This protein binds this small molecule.
Small molecule (SMILES): CC(=O)N[C@H]1[C@H](O[C@H]2[C@H](O)[C@@H](NC(C)=O)CO[C@@H]2CO)O[C@H](CO)[C@@H](O[C@@H]2O[C@H](CO)[C@@H](O)[C@H](O)[C@@H]2O)[C@@H]1O

Binding-site contacts:
Ligand atom N2 contacts residue ASN2013 of chain 1.A at 2.9 Å (h-bond).
Ligand atom O7 contacts residue PRO215 of chain 1.B at 4.0 Å.
Ligand atom C7 contacts residue ASN2013 of chain 1.A at 3.7 Å.
Ligand atom C2 contacts residue ARG213 of chain 1.B at 4.1 Å.
Ligand atom C7 contacts residue ARG213 of chain 1.B at 3.9 Å.
Ligand atom O7 contacts residue GLN2016 of chain 1.A at 3.4 Å (h-bond).
Ligand atom C6 contacts residue PHE214 of chain 1.B at 4.0 Å (hydrophobic).
Ligand atom C6 contacts residue ARG213 of chain 1.B at 3.4 Å.
Ligand atom N2 contacts residue GLN2016 of chain 1.A at 4.0 Å.
Ligand atom N2 contacts residue PHE2060 of chain 1.A at 3.8 Å.
Ligand atom C5 contacts residue ASN2013 of chain 1.A at 3.7 Å.
Ligand atom C1 contacts residue ASN2013 of chain 1.A at 1.4 Å.
Ligand atom C1 contacts residue PHE214 of chain 1.B at 3.7 Å (hydrophobic).
Ligand atom C8 contacts residue GLU2054 of chain 1.A at 3.3 Å.
Ligand atom O3 contacts residue ARG213 of chain 1.B at 3.2 Å (salt-bridge).
Ligand atom C1 contacts residue GLY2020 of chain 1.A at 3.8 Å.
Ligand atom O6 contacts residue ARG213 of chain 1.B at 3.5 Å (salt-bridge).
Ligand atom C5 contacts residue GLY2020 of chain 1.A at 3.9 Å.
Ligand atom C7 contacts residue ASN212 of chain 1.B at 3.6 Å.
Ligand atom O6 contacts residue ARG213 of chain 1.B at 4.0 Å.
Ligand atom C8 contacts residue ASN212 of chain 1.B at 3.3 Å.
Ligand atom C7 contacts residue GLN2016 of chain 1.A at 3.8 Å.
Ligand atom O7 contacts residue GLU2054 of chain 1.A at 3.1 Å (salt-bridge).
Ligand atom C3 contacts residue PHE214 of chain 1.B at 3.9 Å (hydrophobic).
Ligand atom O6 contacts residue GLY2019 of chain 1.A at 3.1 Å (h-bond).
Ligand atom C6 contacts residue GLY2020 of chain 1.A at 3.6 Å.
Ligand atom O5 contacts residue ARG213 of chain 1.B at 3.4 Å (salt-bridge).
Ligand atom O3 contacts residue ASN212 of chain 1.B at 3.5 Å (h-bond).
Ligand atom C2 contacts residue ASN2013 of chain 1.A at 2.4 Å.
Ligand atom O5 contacts residue ASN2013 of chain 1.A at 2.4 Å (h-bond).
Ligand atom N2 contacts residue ASN212 of chain 1.B at 3.5 Å (h-bond).
Ligand atom C3 contacts residue ASN2013 of chain 1.A at 3.8 Å.
Ligand atom O6 contacts residue GLY2020 of chain 1.A at 3.2 Å (h-bond).
Ligand atom C5 contacts residue ARG213 of chain 1.B at 3.9 Å.
Ligand atom C7 contacts residue GLU2054 of chain 1.A at 3.3 Å.
Ligand atom O7 contacts residue ARG213 of chain 1.B at 2.9 Å (salt-bridge).
Ligand atom C8 contacts residue PRO215 of chain 1.B at 3.7 Å (hydrophobic).
Ligand atom O5 contacts residue GLY2020 of chain 1.A at 2.9 Å (h-bond).
Ligand atom C2 contacts residue PHE214 of chain 1.B at 3.9 Å (hydrophobic).
Ligand atom C8 contacts residue THR2057 of chain 1.A at 3.3 Å.

Sequence of chain 1.B:
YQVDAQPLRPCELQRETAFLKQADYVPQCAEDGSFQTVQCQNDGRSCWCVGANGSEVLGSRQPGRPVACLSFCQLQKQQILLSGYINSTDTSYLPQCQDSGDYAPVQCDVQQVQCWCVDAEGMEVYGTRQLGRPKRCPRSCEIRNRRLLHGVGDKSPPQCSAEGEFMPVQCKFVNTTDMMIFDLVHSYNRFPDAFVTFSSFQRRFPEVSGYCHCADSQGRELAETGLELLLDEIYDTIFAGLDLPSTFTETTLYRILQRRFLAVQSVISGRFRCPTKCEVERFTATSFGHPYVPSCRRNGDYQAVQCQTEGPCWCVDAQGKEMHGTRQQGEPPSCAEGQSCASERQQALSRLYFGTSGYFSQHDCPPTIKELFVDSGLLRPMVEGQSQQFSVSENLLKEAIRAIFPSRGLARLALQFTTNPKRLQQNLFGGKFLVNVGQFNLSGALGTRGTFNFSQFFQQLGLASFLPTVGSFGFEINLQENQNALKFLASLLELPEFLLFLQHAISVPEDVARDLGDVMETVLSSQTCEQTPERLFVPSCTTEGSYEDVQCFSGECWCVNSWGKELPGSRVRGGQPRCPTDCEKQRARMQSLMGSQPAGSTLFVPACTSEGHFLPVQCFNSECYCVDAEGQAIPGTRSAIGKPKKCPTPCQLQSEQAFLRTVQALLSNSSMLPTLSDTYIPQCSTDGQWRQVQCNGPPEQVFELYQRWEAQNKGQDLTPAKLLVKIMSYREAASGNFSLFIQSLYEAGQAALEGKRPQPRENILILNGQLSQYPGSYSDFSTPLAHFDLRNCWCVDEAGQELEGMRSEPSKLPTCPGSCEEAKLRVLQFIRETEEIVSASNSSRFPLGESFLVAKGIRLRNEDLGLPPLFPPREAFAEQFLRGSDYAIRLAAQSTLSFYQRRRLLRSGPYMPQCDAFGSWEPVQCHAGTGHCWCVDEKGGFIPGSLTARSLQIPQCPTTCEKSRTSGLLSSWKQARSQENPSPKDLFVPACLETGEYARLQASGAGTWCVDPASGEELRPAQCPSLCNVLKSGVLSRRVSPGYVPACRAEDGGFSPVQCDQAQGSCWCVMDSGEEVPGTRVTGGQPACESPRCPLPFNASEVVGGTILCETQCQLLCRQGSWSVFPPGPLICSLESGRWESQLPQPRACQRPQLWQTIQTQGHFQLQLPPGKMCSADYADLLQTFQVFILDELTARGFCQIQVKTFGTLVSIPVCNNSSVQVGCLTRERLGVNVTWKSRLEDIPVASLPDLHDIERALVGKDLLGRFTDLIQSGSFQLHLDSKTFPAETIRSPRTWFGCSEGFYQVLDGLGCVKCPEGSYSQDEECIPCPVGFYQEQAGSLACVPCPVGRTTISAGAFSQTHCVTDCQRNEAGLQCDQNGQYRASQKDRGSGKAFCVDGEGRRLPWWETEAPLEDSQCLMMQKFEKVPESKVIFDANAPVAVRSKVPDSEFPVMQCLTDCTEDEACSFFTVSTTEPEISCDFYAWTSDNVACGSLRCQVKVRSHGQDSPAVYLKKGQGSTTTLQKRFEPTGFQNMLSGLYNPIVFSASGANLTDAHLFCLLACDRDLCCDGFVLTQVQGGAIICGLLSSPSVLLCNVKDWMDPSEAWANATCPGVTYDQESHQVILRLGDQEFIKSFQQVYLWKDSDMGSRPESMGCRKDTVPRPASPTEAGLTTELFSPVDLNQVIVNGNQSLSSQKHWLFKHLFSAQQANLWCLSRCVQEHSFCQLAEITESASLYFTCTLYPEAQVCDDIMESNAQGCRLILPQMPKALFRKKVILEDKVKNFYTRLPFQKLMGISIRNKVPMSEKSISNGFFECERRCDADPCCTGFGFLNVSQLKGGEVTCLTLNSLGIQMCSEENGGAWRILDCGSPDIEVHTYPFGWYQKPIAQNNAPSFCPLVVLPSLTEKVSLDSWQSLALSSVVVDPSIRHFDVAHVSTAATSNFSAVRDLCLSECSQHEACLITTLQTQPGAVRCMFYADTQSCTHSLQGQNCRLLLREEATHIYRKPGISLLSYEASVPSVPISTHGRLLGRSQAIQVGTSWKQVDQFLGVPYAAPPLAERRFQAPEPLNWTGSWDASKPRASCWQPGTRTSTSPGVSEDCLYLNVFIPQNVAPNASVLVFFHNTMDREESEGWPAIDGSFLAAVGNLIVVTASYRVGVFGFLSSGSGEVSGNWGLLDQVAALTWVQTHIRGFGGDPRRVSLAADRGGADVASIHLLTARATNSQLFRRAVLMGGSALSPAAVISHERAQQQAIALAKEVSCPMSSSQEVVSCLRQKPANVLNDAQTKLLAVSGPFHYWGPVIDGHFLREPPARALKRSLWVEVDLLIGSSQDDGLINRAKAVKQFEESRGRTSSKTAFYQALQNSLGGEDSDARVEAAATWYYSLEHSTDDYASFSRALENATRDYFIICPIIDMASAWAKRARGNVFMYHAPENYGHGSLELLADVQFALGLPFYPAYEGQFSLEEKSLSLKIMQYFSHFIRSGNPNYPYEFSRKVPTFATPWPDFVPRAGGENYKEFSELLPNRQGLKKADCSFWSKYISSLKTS

Sequence of chain 1.A:
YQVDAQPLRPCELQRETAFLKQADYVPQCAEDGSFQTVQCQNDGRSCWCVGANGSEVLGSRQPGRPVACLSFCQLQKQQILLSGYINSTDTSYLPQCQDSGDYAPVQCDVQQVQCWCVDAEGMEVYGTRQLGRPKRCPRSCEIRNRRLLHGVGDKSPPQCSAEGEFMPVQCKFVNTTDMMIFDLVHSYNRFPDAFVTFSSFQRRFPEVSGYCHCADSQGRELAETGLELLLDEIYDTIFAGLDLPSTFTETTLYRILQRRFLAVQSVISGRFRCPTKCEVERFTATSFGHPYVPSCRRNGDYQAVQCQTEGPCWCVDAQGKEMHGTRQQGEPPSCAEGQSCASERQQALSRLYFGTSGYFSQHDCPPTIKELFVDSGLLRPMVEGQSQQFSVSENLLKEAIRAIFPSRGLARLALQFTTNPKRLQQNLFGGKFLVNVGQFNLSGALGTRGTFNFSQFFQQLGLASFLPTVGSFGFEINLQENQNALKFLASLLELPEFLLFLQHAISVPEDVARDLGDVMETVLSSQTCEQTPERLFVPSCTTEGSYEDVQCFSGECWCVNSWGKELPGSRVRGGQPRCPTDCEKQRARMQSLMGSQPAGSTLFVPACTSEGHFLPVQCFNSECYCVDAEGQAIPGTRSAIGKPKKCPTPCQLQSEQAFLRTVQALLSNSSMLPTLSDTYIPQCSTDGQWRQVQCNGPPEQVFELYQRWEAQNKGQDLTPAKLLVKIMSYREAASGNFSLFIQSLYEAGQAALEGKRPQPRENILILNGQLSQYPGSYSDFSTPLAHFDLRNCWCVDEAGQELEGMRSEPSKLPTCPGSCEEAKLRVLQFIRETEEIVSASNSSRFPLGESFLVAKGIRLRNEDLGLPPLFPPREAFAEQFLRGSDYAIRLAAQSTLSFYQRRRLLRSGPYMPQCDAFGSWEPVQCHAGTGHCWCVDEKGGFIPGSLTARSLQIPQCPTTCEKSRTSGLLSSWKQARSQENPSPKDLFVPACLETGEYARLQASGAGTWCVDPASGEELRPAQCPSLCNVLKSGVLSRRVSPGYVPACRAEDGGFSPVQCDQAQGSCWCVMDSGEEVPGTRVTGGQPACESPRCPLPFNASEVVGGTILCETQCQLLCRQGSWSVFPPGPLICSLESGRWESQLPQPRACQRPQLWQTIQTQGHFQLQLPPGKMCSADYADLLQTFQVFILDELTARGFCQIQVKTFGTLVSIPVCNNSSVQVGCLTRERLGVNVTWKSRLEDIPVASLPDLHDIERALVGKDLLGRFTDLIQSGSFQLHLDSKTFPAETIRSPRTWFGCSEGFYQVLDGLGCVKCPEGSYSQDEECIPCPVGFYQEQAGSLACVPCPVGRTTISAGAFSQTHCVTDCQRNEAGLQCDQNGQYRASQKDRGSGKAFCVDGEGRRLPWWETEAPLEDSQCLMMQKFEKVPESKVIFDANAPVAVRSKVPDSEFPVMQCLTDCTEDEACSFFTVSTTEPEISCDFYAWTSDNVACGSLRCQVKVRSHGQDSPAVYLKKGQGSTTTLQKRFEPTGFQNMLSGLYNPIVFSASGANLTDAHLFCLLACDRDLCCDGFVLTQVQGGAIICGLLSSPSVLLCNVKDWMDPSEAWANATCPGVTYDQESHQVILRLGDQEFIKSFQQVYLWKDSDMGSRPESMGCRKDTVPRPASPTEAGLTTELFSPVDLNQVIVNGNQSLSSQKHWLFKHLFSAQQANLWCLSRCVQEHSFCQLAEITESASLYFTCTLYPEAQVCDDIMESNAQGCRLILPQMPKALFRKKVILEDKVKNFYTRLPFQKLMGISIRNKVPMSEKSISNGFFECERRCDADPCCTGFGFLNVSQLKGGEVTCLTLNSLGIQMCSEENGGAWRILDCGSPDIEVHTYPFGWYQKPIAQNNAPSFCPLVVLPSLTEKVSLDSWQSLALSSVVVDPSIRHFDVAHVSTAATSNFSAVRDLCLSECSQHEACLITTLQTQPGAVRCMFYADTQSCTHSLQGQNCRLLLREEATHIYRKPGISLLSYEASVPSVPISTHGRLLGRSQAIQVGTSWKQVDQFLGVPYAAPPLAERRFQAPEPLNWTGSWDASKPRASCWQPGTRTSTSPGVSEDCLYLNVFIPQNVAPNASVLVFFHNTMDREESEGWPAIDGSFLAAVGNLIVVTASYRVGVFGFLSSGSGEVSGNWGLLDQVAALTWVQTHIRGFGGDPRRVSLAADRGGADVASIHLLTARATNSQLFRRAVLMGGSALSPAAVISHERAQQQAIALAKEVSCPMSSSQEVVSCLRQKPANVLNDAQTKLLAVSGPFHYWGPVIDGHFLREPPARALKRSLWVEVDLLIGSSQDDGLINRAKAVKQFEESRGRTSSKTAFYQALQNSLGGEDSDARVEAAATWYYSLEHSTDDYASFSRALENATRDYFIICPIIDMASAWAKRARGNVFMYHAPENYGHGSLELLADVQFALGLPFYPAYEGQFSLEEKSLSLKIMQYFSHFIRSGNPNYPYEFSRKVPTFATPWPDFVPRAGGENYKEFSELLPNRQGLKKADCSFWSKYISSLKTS